Binding-site contacts:
Ligand atom C4 contacts residue VAL126 of chain 1.A at 4.0 Å (hydrophobic).
Ligand atom F contacts residue LEU145 of chain 1.A at 3.9 Å.
Ligand atom O1 contacts residue HIS124 of chain 1.A at 3.4 Å (h-bond).
Ligand atom C contacts residue HIS99 of chain 1.A at 3.8 Å.
Ligand atom O1 contacts residue VAL126 of chain 1.A at 3.8 Å.
Ligand atom N contacts residue ZN1 of chain 1.B at 2.0 Å.
Ligand atom C1 contacts residue THR204 of chain 1.A at 3.2 Å.
Ligand atom O contacts residue ZN1 of chain 1.B at 4.2 Å.
Ligand atom O1 contacts residue HIS99 of chain 1.A at 3.4 Å.
Ligand atom C2 contacts residue GLN97 of chain 1.A at 4.1 Å.
Ligand atom N contacts residue HIS99 of chain 1.A at 3.3 Å (h-bond).
Ligand atom C3 contacts residue GLN97 of chain 1.A at 3.9 Å.
Ligand atom O1 contacts residue TRP213 of chain 1.A at 3.9 Å.
Ligand atom C contacts residue ZN1 of chain 1.B at 4.1 Å.
Ligand atom F1 contacts residue VAL126 of chain 1.A at 3.7 Å.
Ligand atom S contacts residue ZN1 of chain 1.B at 3.0 Å.
Ligand atom F contacts residue VAL126 of chain 1.A at 3.4 Å.
Ligand atom O contacts residue SER201 of chain 1.A at 4.1 Å.
Ligand atom S contacts residue HIS124 of chain 1.A at 3.9 Å.
Ligand atom O1 contacts residue ZN1 of chain 1.B at 3.0 Å.
Ligand atom F contacts residue PHE135 of chain 1.A at 3.4 Å.
Ligand atom C1 contacts residue HIS99 of chain 1.A at 3.7 Å.
Ligand atom C2 contacts residue THR204 of chain 1.A at 3.4 Å.
Ligand atom O contacts residue THR203 of chain 1.A at 3.0 Å (h-bond).
Ligand atom O1 contacts residue VAL147 of chain 1.A at 3.7 Å.
Ligand atom N contacts residue HIS124 of chain 1.A at 3.4 Å (h-bond).
Ligand atom F1 contacts residue LEU202 of chain 1.A at 3.2 Å.
Ligand atom C contacts residue LEU202 of chain 1.A at 4.1 Å (hydrophobic).
Ligand atom C4 contacts residue LEU202 of chain 1.A at 3.5 Å (hydrophobic).
Ligand atom N contacts residue HIS101 of chain 1.A at 3.4 Å (h-bond).
Ligand atom C5 contacts residue VAL126 of chain 1.A at 3.9 Å (hydrophobic).
Ligand atom N contacts residue THR203 of chain 1.A at 2.8 Å (h-bond).
Ligand atom F1 contacts residue VAL147 of chain 1.A at 3.5 Å.
Ligand atom F contacts residue LEU202 of chain 1.A at 3.5 Å.
Ligand atom O contacts residue LEU202 of chain 1.A at 3.3 Å.
Ligand atom S contacts residue THR203 of chain 1.A at 3.9 Å.
Ligand atom C5 contacts residue LEU202 of chain 1.A at 3.4 Å (hydrophobic).
Ligand atom O contacts residue TRP213 of chain 1.A at 3.6 Å.
Ligand atom C contacts residue THR204 of chain 1.A at 4.0 Å.
Ligand atom S contacts residue HIS99 of chain 1.A at 3.9 Å.

Sequence of chain 1.A:
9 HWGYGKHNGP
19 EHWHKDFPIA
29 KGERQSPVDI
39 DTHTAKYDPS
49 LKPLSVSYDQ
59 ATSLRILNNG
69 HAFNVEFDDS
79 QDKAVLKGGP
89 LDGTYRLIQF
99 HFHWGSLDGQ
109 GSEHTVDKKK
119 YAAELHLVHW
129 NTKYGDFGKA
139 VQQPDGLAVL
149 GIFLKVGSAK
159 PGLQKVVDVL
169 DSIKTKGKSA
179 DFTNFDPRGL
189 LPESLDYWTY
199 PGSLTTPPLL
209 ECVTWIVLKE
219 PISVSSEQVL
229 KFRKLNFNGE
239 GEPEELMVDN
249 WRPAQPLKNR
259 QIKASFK

A small-molecule ligand and the protein it binds are described below.
Small molecule (SMILES): NS(=O)(=O)c1cccc(F)c1F